Sequence of chain 1.E:
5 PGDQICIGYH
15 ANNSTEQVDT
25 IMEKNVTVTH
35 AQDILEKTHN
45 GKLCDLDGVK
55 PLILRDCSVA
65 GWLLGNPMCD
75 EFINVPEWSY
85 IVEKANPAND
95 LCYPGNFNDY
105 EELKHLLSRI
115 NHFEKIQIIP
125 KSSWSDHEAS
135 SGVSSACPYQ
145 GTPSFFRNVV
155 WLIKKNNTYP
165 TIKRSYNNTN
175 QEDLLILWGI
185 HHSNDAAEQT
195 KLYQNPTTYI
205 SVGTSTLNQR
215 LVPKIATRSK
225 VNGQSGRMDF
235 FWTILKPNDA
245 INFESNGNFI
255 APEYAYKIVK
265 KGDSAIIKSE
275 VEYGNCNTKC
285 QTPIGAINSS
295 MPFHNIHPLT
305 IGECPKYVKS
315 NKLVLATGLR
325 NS

Sequence of chain 1.A:
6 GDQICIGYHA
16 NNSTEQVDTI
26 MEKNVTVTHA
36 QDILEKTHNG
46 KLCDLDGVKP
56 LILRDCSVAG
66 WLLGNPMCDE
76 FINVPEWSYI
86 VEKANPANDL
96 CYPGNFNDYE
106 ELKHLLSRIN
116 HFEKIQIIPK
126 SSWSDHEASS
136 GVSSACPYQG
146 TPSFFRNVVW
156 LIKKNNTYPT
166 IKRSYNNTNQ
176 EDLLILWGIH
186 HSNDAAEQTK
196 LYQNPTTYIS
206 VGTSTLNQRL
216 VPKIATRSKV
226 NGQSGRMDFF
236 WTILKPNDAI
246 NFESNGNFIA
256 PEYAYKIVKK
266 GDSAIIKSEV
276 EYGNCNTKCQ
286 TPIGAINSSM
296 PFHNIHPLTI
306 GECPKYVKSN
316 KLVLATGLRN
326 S

The small molecule below binds the protein below.
Small molecule (SMILES): CC(=O)N[C@H]1[C@H](O[C@H]2[C@H](O)[C@@H](NC(C)=O)CO[C@@H]2CO)O[C@H](CO)[C@@H](O)[C@@H]1O

Binding-site contacts:
Ligand atom O6 contacts residue THR173 of chain 1.E at 4.4 Å.
Ligand atom C5 contacts residue ASN171 of chain 1.E at 3.7 Å.
Ligand atom C2 contacts residue ASN171 of chain 1.E at 2.3 Å.
Ligand atom O6 contacts residue ASN242 of chain 1.E at 3.9 Å.
Ligand atom C4 contacts residue ASN171 of chain 1.E at 4.2 Å.
Ligand atom C3 contacts residue ASN242 of chain 1.E at 3.5 Å.
Ligand atom N2 contacts residue ASN242 of chain 1.E at 3.2 Å (h-bond).
Ligand atom N2 contacts residue ASP243 of chain 1.E at 4.2 Å.
Ligand atom O5 contacts residue THR173 of chain 1.E at 4.5 Å.
Ligand atom N2 contacts residue ALA244 of chain 1.E at 3.5 Å.
Ligand atom O5 contacts residue ASN171 of chain 1.E at 2.5 Å (h-bond).
Ligand atom O7 contacts residue ASN171 of chain 1.E at 4.2 Å.
Ligand atom C3 contacts residue ASN171 of chain 1.E at 3.7 Å.
Ligand atom O3 contacts residue ASN242 of chain 1.E at 3.8 Å.
Ligand atom C8 contacts residue SER223 of chain 1.A at 3.5 Å.
Ligand atom C7 contacts residue ALA244 of chain 1.E at 3.5 Å (hydrophobic).
Ligand atom C8 contacts residue ASP243 of chain 1.E at 4.0 Å.
Ligand atom C5 contacts residue ASN242 of chain 1.E at 3.6 Å.
Ligand atom O4 contacts residue ASN242 of chain 1.E at 3.6 Å.
Ligand atom N2 contacts residue ASN171 of chain 1.E at 2.5 Å (h-bond).
Ligand atom C1 contacts residue ASN171 of chain 1.E at 1.4 Å.
Ligand atom C7 contacts residue ASN242 of chain 1.E at 3.9 Å.
Ligand atom C8 contacts residue ASN242 of chain 1.E at 4.2 Å.
Ligand atom C7 contacts residue ASN171 of chain 1.E at 3.6 Å.
Ligand atom C6 contacts residue ASN242 of chain 1.E at 3.2 Å.
Ligand atom C2 contacts residue ASN242 of chain 1.E at 3.8 Å.
Ligand atom C8 contacts residue ALA244 of chain 1.E at 2.9 Å (hydrophobic).
Ligand atom C4 contacts residue ASN242 of chain 1.E at 3.9 Å.
Ligand atom O5 contacts residue ASN242 of chain 1.E at 4.4 Å.
Ligand atom C1 contacts residue ASN242 of chain 1.E at 4.1 Å.